Sequence of chain 3.B:
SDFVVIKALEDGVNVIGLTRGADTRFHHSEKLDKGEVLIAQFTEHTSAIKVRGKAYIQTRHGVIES

Sequence of chain 3.A:
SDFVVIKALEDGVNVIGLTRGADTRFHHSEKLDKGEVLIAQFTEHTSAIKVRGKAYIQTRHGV

Binding-site contacts:
Ligand atom CZ2 contacts residue THR49 of chain 3.B at 3.9 Å.
Ligand atom CD1 contacts residue SER50 of chain 3.A at 3.5 Å.
Ligand atom C contacts residue GLY24 of chain 3.A at 3.4 Å.
Ligand atom CZ2 contacts residue ILE52 of chain 3.B at 3.8 Å (hydrophobic).
Ligand atom O contacts residue THR22 of chain 3.A at 4.0 Å.
Ligand atom CD2 contacts residue THR49 of chain 3.B at 4.0 Å.
Ligand atom O contacts residue ARG23 of chain 3.A at 3.5 Å.
Ligand atom CE2 contacts residue GLN44 of chain 3.B at 3.9 Å.
Ligand atom CB contacts residue THR22 of chain 3.A at 3.8 Å.
Ligand atom N contacts residue THR22 of chain 3.A at 2.8 Å (h-bond).
Ligand atom N contacts residue GLY24 of chain 3.A at 2.8 Å (h-bond).
Ligand atom CB contacts residue THR27 of chain 3.A at 3.5 Å.
Ligand atom O contacts residue THR46 of chain 3.B at 3.6 Å.
Ligand atom CA contacts residue GLY24 of chain 3.A at 3.5 Å.
Ligand atom CE2 contacts residue THR49 of chain 3.B at 4.0 Å.
Ligand atom CG contacts residue SER50 of chain 3.A at 3.8 Å.
Ligand atom C contacts residue THR46 of chain 3.B at 3.5 Å.
Ligand atom CA contacts residue THR27 of chain 3.A at 3.2 Å.
Ligand atom OXT contacts residue GLY24 of chain 3.A at 3.9 Å.
Ligand atom NE1 contacts residue ALA43 of chain 3.B at 3.8 Å.
Ligand atom CE2 contacts residue ALA43 of chain 3.B at 4.0 Å (hydrophobic).
Ligand atom N contacts residue THR27 of chain 3.A at 2.7 Å (h-bond).
Ligand atom C contacts residue SER50 of chain 3.A at 3.6 Å.
Ligand atom NE1 contacts residue GLN44 of chain 3.B at 2.8 Å (h-bond).
Ligand atom CB contacts residue SER50 of chain 3.A at 3.4 Å.
Ligand atom OXT contacts residue HIS48 of chain 3.B at 3.8 Å.
Ligand atom CA contacts residue THR22 of chain 3.A at 3.8 Å.
Ligand atom CE3 contacts residue HIS30 of chain 3.B at 3.8 Å.
Ligand atom CD1 contacts residue GLN44 of chain 3.B at 3.5 Å.
Ligand atom CD1 contacts residue THR46 of chain 3.B at 3.9 Å.
Ligand atom CH2 contacts residue GLY20 of chain 3.B at 3.5 Å.
Ligand atom CA contacts residue SER50 of chain 3.A at 3.9 Å.
Ligand atom N contacts residue ASP26 of chain 3.A at 3.0 Å (salt-bridge).
Ligand atom C contacts residue THR49 of chain 3.B at 3.9 Å.
Ligand atom O contacts residue SER50 of chain 3.A at 2.9 Å (h-bond).
Ligand atom O contacts residue GLY24 of chain 3.A at 3.0 Å (h-bond).
Ligand atom OXT contacts residue THR49 of chain 3.B at 2.9 Å (h-bond).
Ligand atom CZ2 contacts residue ALA43 of chain 3.B at 3.9 Å (hydrophobic).
Ligand atom CZ3 contacts residue GLY20 of chain 3.B at 3.6 Å.
Ligand atom OXT contacts residue THR46 of chain 3.B at 2.5 Å (h-bond).

The small molecule below binds the protein below.
Small molecule (SMILES): N[C@@H](Cc1c[nH]c2ccccc12)C(=O)O